The protein below binds the small molecule below.
Small molecule (SMILES): CC(=O)N[C@@H]1[C@@H](O)[C@H](O)[C@@H](CO)O[C@H]1O

Binding-site contacts:
Ligand atom O5 contacts residue ASN315 of chain 16.B at 2.4 Å (h-bond).
Ligand atom C8 contacts residue ILE281 of chain 16.B at 4.5 Å (hydrophobic).
Ligand atom C7 contacts residue ASN315 of chain 16.B at 3.3 Å.
Ligand atom O7 contacts residue ASN315 of chain 16.B at 4.2 Å.
Ligand atom C1 contacts residue VAL314 of chain 16.B at 4.4 Å (hydrophobic).
Ligand atom C1 contacts residue ASN315 of chain 16.B at 1.4 Å.
Ligand atom C6 contacts residue THR313 of chain 16.B at 4.5 Å.
Ligand atom N2 contacts residue ASN315 of chain 16.B at 2.8 Å (h-bond).
Ligand atom C3 contacts residue ASN315 of chain 16.B at 3.8 Å.
Ligand atom C4 contacts residue ASN315 of chain 16.B at 4.3 Å.
Ligand atom O5 contacts residue VAL314 of chain 16.B at 3.8 Å.
Ligand atom C6 contacts residue ASN315 of chain 16.B at 4.5 Å.
Ligand atom C5 contacts residue ASN315 of chain 16.B at 3.7 Å.
Ligand atom O5 contacts residue THR313 of chain 16.B at 4.3 Å.
Ligand atom C8 contacts residue ASN315 of chain 16.B at 3.5 Å.
Ligand atom C2 contacts residue ASN315 of chain 16.B at 2.5 Å.

Sequence of chain 16.B:
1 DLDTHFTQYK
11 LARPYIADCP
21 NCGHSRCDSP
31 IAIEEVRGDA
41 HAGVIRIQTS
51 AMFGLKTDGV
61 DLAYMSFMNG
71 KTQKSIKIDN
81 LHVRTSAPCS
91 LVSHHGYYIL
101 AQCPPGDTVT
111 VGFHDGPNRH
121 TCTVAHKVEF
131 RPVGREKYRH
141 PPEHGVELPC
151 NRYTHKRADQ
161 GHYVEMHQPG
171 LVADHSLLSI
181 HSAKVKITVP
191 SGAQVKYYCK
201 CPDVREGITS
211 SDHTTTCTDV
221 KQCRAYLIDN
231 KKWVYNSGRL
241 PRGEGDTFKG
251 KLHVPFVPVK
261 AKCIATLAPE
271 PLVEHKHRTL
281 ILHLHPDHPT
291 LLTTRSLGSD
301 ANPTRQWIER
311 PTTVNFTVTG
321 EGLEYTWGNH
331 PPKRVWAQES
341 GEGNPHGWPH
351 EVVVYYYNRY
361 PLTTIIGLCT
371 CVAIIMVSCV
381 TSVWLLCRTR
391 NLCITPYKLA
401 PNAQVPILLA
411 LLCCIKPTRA